Sequence of chain 1.D:
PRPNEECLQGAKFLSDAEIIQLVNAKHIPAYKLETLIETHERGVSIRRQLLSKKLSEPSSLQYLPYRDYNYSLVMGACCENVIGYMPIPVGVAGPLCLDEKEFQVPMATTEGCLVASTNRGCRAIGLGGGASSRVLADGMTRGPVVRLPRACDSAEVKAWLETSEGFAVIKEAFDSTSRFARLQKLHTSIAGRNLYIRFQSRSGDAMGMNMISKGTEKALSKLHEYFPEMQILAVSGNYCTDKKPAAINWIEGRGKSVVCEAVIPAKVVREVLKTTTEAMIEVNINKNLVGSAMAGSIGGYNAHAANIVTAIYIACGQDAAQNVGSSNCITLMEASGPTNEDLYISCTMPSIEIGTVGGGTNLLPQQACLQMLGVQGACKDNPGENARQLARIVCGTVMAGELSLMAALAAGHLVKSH

Sequence of chain 1.C:
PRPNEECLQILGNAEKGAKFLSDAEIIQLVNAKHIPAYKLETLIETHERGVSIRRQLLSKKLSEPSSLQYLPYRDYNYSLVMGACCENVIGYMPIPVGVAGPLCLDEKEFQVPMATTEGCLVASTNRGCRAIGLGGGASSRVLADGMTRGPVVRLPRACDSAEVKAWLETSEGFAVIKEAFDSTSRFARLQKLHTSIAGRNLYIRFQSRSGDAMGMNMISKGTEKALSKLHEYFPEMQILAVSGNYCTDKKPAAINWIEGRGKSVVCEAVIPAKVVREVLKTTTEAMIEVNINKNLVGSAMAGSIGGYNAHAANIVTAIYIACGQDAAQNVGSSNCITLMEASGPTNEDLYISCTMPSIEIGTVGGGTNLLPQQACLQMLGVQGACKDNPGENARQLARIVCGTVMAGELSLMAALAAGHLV

Binding-site contacts:
Ligand atom C23 contacts residue ASP256 of chain 1.C at 3.5 Å.
Ligand atom C25 contacts residue SER250 of chain 1.C at 3.3 Å.
Ligand atom O26 contacts residue LYS258 of chain 1.C at 3.0 Å (salt-bridge).
Ligand atom O33 contacts residue ASN321 of chain 1.D at 3.0 Å (h-bond).
Ligand atom C19 contacts residue GLU125 of chain 1.D at 3.7 Å.
Ligand atom C32 contacts residue ALA422 of chain 1.D at 3.7 Å (hydrophobic).
Ligand atom C25 contacts residue LYS258 of chain 1.C at 3.4 Å.
Ligand atom O27 contacts residue SER250 of chain 1.C at 3.3 Å (h-bond).
Ligand atom O26 contacts residue SER250 of chain 1.C at 2.6 Å (h-bond).
Ligand atom O26 contacts residue ARG156 of chain 1.C at 3.6 Å (salt-bridge).
Ligand atom O34 contacts residue ASP256 of chain 1.C at 2.8 Å (salt-bridge).
Ligand atom C2 contacts residue HIS427 of chain 1.D at 3.5 Å.
Ligand atom C7 contacts residue VAL249 of chain 1.C at 3.6 Å (hydrophobic).
Ligand atom O33 contacts residue LYS257 of chain 1.C at 2.7 Å (salt-bridge).
Ligand atom C29 contacts residue SER131 of chain 1.D at 3.6 Å.
Ligand atom F1 contacts residue ARG156 of chain 1.C at 3.7 Å.
Ligand atom O26 contacts residue LYS301 of chain 1.D at 3.3 Å (salt-bridge).
Ligand atom C5 contacts residue LEU419 of chain 1.D at 3.6 Å (hydrophobic).
Ligand atom F1 contacts residue SER227 of chain 1.C at 3.4 Å.
Ligand atom O33 contacts residue GLU125 of chain 1.D at 2.8 Å (salt-bridge).
Ligand atom C4 contacts residue LEU419 of chain 1.D at 3.4 Å (hydrophobic).
Ligand atom C28 contacts residue SER131 of chain 1.D at 3.6 Å.
Ligand atom C25 contacts residue ALA317 of chain 1.D at 3.6 Å (hydrophobic).
Ligand atom C25 contacts residue LYS301 of chain 1.D at 3.4 Å.
Ligand atom O27 contacts residue LYS301 of chain 1.D at 2.8 Å (salt-bridge).
Ligand atom O26 contacts residue ASN252 of chain 1.C at 3.6 Å.
Ligand atom C12 contacts residue LEU128 of chain 1.D at 3.5 Å (hydrophobic).
Ligand atom C1 contacts residue LEU419 of chain 1.D at 3.6 Å (hydrophobic).
Ligand atom C31 contacts residue ARG134 of chain 1.D at 3.4 Å.
Ligand atom C12 contacts residue CYS127 of chain 1.D at 3.4 Å (hydrophobic).
Ligand atom C12 contacts residue GLY126 of chain 1.D at 3.3 Å.
Ligand atom C13 contacts residue SER131 of chain 1.D at 3.8 Å.
Ligand atom C22 contacts residue ASP256 of chain 1.C at 3.4 Å.
Ligand atom C11 contacts residue HIS318 of chain 1.D at 3.4 Å.
Ligand atom O34 contacts residue ARG156 of chain 1.C at 2.9 Å (salt-bridge).
Ligand atom O14 contacts residue SER131 of chain 1.D at 2.6 Å (h-bond).
Ligand atom C24 contacts residue LYS258 of chain 1.C at 3.6 Å.
Ligand atom C24 contacts residue ALA317 of chain 1.D at 3.2 Å (hydrophobic).
Ligand atom C21 contacts residue ASP256 of chain 1.C at 3.8 Å.
Ligand atom F1 contacts residue VAL249 of chain 1.C at 3.0 Å.

This protein binds this small molecule.
Small molecule (SMILES): CC(C)n1c(CC[C@@H](O)C[C@@H](O)CC(=O)O)c(-c2ccc(F)cc2)c2c1C(=O)N(c1ccccc1)CCC2